Binding-site contacts:
Ligand atom C17 contacts residue GLY72 of chain 2.B at 4.1 Å.
Ligand atom O11 contacts residue ALA35 of chain 2.B at 4.2 Å.
Ligand atom C18 contacts residue SER10 of chain 2.B at 4.2 Å.
Ligand atom C10 contacts residue GLY9 of chain 2.B at 3.7 Å.
Ligand atom C13 contacts residue LEU37 of chain 2.B at 4.0 Å (hydrophobic).
Ligand atom C15 contacts residue LEU74 of chain 2.B at 4.0 Å (hydrophobic).
Ligand atom C14 contacts residue GLN71 of chain 2.B at 4.1 Å.
Ligand atom C16 contacts residue LEU37 of chain 2.B at 4.2 Å (hydrophobic).
Ligand atom C15 contacts residue GLN71 of chain 2.B at 3.9 Å.
Ligand atom C12 contacts residue PRO8 of chain 2.B at 4.2 Å (hydrophobic).
Ligand atom C06 contacts residue GLY9 of chain 2.B at 4.3 Å.
Ligand atom O01 contacts residue SER10 of chain 2.B at 2.9 Å (h-bond).
Ligand atom C12 contacts residue LEU74 of chain 2.B at 4.3 Å (hydrophobic).
Ligand atom C02 contacts residue SER10 of chain 2.B at 3.8 Å.
Ligand atom C15 contacts residue GLY70 of chain 2.B at 4.0 Å.
Ligand atom C14 contacts residue ALA35 of chain 2.B at 4.0 Å (hydrophobic).
Ligand atom C16 contacts residue LEU74 of chain 2.B at 3.6 Å (hydrophobic).
Ligand atom C14 contacts residue LEU74 of chain 2.B at 4.1 Å (hydrophobic).
Ligand atom O11 contacts residue LEU37 of chain 2.B at 3.5 Å.
Ligand atom C18 contacts residue LEU37 of chain 2.B at 4.0 Å (hydrophobic).
Ligand atom O11 contacts residue PRO8 of chain 2.B at 3.7 Å.
Ligand atom C08 contacts residue LYS88 of chain 2.B at 4.1 Å.
Ligand atom O01 contacts residue GLY9 of chain 2.B at 3.9 Å.
Ligand atom C17 contacts residue LEU37 of chain 2.B at 3.8 Å (hydrophobic).
Ligand atom C16 contacts residue GLY72 of chain 2.B at 3.2 Å.
Ligand atom C14 contacts residue GLY70 of chain 2.B at 3.7 Å.
Ligand atom C18 contacts residue GLY9 of chain 2.B at 3.6 Å.
Ligand atom C12 contacts residue LEU37 of chain 2.B at 3.9 Å (hydrophobic).
Ligand atom C09 contacts residue PRO8 of chain 2.B at 3.6 Å (hydrophobic).
Ligand atom C15 contacts residue PHE77 of chain 2.B at 4.3 Å (hydrophobic).
Ligand atom C17 contacts residue LEU74 of chain 2.B at 4.0 Å (hydrophobic).
Ligand atom O05 contacts residue LEU37 of chain 2.B at 3.7 Å.
Ligand atom C15 contacts residue GLY72 of chain 2.B at 3.9 Å.
Ligand atom C09 contacts residue LEU74 of chain 2.B at 4.0 Å (hydrophobic).
Ligand atom C02 contacts residue GLY9 of chain 2.B at 4.0 Å.
Ligand atom C13 contacts residue LEU74 of chain 2.B at 4.2 Å (hydrophobic).
Ligand atom O11 contacts residue GLY9 of chain 2.B at 3.5 Å (h-bond).
Ligand atom C13 contacts residue ALA35 of chain 2.B at 3.8 Å (hydrophobic).
Ligand atom O03 contacts residue GLY9 of chain 2.B at 4.0 Å.
Ligand atom C10 contacts residue PRO8 of chain 2.B at 3.9 Å (hydrophobic).

Sequence of chain 2.B:
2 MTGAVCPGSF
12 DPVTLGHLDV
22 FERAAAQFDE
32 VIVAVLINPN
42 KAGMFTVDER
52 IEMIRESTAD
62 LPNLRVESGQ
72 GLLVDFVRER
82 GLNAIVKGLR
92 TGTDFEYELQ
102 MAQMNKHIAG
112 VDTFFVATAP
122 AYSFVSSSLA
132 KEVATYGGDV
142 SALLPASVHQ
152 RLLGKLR

The small molecule below binds the protein below.
Small molecule (SMILES): O=C(O)[C@@H](O)c1cccc(Oc2ccccc2)c1